Sequence of chain 1.A:
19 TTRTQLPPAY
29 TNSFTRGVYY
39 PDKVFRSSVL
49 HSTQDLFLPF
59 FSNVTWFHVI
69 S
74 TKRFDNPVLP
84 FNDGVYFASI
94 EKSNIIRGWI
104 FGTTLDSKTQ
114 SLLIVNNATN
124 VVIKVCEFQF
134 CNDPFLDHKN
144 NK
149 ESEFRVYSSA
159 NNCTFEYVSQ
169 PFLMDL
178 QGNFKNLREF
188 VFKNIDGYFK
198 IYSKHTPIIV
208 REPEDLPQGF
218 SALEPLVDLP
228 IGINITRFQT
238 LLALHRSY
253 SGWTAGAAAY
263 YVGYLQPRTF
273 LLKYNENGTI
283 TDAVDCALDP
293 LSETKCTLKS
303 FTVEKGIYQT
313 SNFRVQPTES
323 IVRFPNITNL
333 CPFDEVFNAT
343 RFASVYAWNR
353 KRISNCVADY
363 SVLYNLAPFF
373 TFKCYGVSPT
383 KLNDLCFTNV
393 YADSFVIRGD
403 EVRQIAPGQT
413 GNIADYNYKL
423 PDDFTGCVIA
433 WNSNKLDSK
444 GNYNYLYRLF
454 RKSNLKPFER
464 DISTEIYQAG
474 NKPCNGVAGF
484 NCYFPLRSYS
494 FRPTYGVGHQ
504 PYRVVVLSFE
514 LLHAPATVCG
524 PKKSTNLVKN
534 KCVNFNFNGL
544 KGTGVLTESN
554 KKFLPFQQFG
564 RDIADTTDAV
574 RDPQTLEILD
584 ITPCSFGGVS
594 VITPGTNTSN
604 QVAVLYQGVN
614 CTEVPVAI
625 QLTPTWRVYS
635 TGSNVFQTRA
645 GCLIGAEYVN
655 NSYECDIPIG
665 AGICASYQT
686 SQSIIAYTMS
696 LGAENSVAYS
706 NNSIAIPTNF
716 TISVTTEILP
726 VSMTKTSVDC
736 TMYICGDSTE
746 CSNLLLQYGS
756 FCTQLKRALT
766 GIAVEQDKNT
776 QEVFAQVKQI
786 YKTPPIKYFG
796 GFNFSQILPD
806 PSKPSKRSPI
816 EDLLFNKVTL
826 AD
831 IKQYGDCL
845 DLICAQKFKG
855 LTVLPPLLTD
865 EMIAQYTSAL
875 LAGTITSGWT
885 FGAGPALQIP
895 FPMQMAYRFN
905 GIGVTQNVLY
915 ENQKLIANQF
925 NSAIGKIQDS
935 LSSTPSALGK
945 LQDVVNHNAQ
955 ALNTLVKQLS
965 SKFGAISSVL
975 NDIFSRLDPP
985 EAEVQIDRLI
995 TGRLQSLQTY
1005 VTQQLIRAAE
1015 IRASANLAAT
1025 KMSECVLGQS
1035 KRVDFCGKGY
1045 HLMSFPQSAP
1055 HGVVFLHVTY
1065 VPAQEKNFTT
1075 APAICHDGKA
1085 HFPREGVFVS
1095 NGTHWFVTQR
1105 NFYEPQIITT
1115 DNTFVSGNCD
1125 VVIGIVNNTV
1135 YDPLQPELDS

Binding-site contacts:
Ligand atom O6 contacts residue TYR652 of chain 1.A at 4.3 Å.
Ligand atom C4 contacts residue ASN654 of chain 1.A at 4.1 Å.
Ligand atom O4 contacts residue ASN654 of chain 1.A at 4.3 Å.
Ligand atom C2 contacts residue ASN654 of chain 1.A at 2.5 Å.
Ligand atom C3 contacts residue ASN654 of chain 1.A at 3.8 Å.
Ligand atom O5 contacts residue ASN654 of chain 1.A at 2.4 Å (h-bond).
Ligand atom N2 contacts residue ASN654 of chain 1.A at 3.0 Å (h-bond).
Ligand atom O7 contacts residue ASN654 of chain 1.A at 3.4 Å (h-bond).
Ligand atom C5 contacts residue ASN654 of chain 1.A at 3.6 Å.
Ligand atom C7 contacts residue ASN654 of chain 1.A at 3.6 Å.
Ligand atom C1 contacts residue ASN654 of chain 1.A at 1.4 Å.

A small-molecule ligand and the protein it binds are described below.
Small molecule (SMILES): CC(=O)N[C@@H]1[C@@H](O)[C@H](O)[C@@H](CO)O[C@H]1O